Sequence of chain 1.F:
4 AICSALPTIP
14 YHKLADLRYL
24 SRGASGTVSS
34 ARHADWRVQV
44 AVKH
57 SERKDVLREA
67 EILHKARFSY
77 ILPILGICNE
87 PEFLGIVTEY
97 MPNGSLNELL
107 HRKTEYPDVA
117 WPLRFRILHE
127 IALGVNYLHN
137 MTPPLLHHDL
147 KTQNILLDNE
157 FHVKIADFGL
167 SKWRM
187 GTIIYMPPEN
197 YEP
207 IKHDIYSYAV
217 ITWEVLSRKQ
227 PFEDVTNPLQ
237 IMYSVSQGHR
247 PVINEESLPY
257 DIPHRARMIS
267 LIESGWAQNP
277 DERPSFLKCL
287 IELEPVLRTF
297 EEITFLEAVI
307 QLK

A small-molecule ligand and the protein it binds are described below.
Small molecule (SMILES): CN1CCN(CCOc2cc3ncc(-c4cc(N)nc(Cl)c4)n3cc2S(=O)(=O)C(C)(C)C)CC1

Binding-site contacts:
Ligand atom N26 contacts residue ALA162 of chain 1.F at 3.8 Å.
Ligand atom O30 contacts residue GLU104 of chain 1.F at 3.4 Å (salt-bridge).
Ligand atom C32 contacts residue SER24 of chain 1.F at 3.0 Å.
Ligand atom N17 contacts residue GLU104 of chain 1.F at 3.6 Å (salt-bridge).
Ligand atom C11 contacts residue LEU23 of chain 1.F at 3.7 Å (hydrophobic).
Ligand atom C7 contacts residue ALA44 of chain 1.F at 3.8 Å (hydrophobic).
Ligand atom CL25 contacts residue LYS46 of chain 1.F at 3.8 Å.
Ligand atom C24 contacts residue THR94 of chain 1.F at 3.7 Å.
Ligand atom C2 contacts residue MET97 of chain 1.F at 3.6 Å (hydrophobic).
Ligand atom C8 contacts residue MET97 of chain 1.F at 3.7 Å (hydrophobic).
Ligand atom C4 contacts residue MET97 of chain 1.F at 3.7 Å (hydrophobic).
Ligand atom C3 contacts residue TYR96 of chain 1.F at 3.6 Å (hydrophobic).
Ligand atom C19 contacts residue PRO98 of chain 1.F at 3.3 Å (hydrophobic).
Ligand atom CL25 contacts residue THR94 of chain 1.F at 3.4 Å.
Ligand atom C11 contacts residue TYR96 of chain 1.F at 3.3 Å (hydrophobic).
Ligand atom C20 contacts residue LEU152 of chain 1.F at 3.6 Å (hydrophobic).
Ligand atom N26 contacts residue ASP163 of chain 1.F at 3.2 Å (salt-bridge).
Ligand atom C33 contacts residue SER24 of chain 1.F at 3.1 Å.
Ligand atom C15 contacts residue GLU104 of chain 1.F at 3.5 Å.
Ligand atom C8 contacts residue GLU95 of chain 1.F at 3.5 Å.
Ligand atom C23 contacts residue LEU78 of chain 1.F at 3.7 Å (hydrophobic).
Ligand atom C31 contacts residue SER24 of chain 1.F at 3.6 Å.
Ligand atom C16 contacts residue ARG108 of chain 1.F at 3.4 Å.
Ligand atom N9 contacts residue ALA44 of chain 1.F at 3.8 Å.
Ligand atom N9 contacts residue TYR96 of chain 1.F at 3.7 Å.
Ligand atom C16 contacts residue GLU104 of chain 1.F at 3.2 Å.
Ligand atom C23 contacts residue VAL31 of chain 1.F at 3.8 Å (hydrophobic).
Ligand atom C18 contacts residue PRO98 of chain 1.F at 3.6 Å (hydrophobic).
Ligand atom C32 contacts residue VAL31 of chain 1.F at 3.1 Å (hydrophobic).
Ligand atom C19 contacts residue GLY100 of chain 1.F at 3.8 Å.
Ligand atom C8 contacts residue ALA44 of chain 1.F at 3.3 Å (hydrophobic).
Ligand atom N9 contacts residue MET97 of chain 1.F at 2.8 Å (h-bond).
Ligand atom C24 contacts residue LEU78 of chain 1.F at 3.7 Å (hydrophobic).
Ligand atom C3 contacts residue MET97 of chain 1.F at 2.9 Å (hydrophobic).
Ligand atom C32 contacts residue LEU23 of chain 1.F at 3.6 Å (hydrophobic).
Ligand atom N22 contacts residue VAL31 of chain 1.F at 3.8 Å.
Ligand atom C12 contacts residue LEU23 of chain 1.F at 3.9 Å (hydrophobic).
Ligand atom C27 contacts residue ARG108 of chain 1.F at 3.4 Å.
Ligand atom C24 contacts residue ALA44 of chain 1.F at 3.7 Å (hydrophobic).
Ligand atom C34 contacts residue VAL31 of chain 1.F at 3.8 Å (hydrophobic).